A protein and the small-molecule ligand that binds it are described below.
Small molecule (SMILES): O=C(O)[C@@H]1O[C@@H](O[C@H]2[C@H](O)[C@@H](NS(=O)(=O)O)[C@@H](O)O[C@@H]2COS(=O)(=O)O)[C@H](OS(=O)(=O)O)[C@@H](O)[C@@H]1O[C@H]1O[C@H](COS(=O)(=O)O)[C@@H](O)[C@H](O)[C@H]1NS(=O)(=O)O

Sequence of chain 7.C:
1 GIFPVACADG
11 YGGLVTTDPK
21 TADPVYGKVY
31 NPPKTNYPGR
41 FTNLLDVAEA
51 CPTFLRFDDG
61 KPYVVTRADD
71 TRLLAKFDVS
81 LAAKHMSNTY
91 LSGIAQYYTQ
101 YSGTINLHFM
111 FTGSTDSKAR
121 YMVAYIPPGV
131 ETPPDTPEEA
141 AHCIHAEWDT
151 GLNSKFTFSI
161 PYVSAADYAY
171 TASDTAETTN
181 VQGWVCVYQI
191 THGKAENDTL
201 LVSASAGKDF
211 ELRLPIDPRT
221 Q

Binding-site contacts:
Ligand atom C5 contacts residue ARG135 of chain 8.B at 4.1 Å.
Ligand atom O3S contacts residue THR134 of chain 8.B at 3.3 Å (h-bond).
Ligand atom N2 contacts residue ARG56 of chain 7.C at 3.9 Å.
Ligand atom O1 contacts residue ASP133 of chain 8.B at 4.1 Å.
Ligand atom S2 contacts residue ARG135 of chain 8.B at 4.0 Å.
Ligand atom S1 contacts residue ASP58 of chain 7.C at 3.7 Å.
Ligand atom O6S contacts residue ASN88 of chain 7.C at 3.9 Å.
Ligand atom C6 contacts residue ARG135 of chain 8.B at 3.8 Å.
Ligand atom O4 contacts residue THR195 of chain 8.A at 3.7 Å.
Ligand atom C6 contacts residue THR134 of chain 8.B at 3.5 Å.
Ligand atom O5S contacts residue ARG56 of chain 7.C at 3.6 Å (salt-bridge).
Ligand atom O3 contacts residue ARG56 of chain 7.C at 3.9 Å.
Ligand atom O6B contacts residue LYS193 of chain 8.A at 4.1 Å.
Ligand atom O2S contacts residue ARG56 of chain 7.C at 4.1 Å.
Ligand atom O5 contacts residue ARG135 of chain 8.B at 3.2 Å.
Ligand atom S1 contacts residue ASP59 of chain 7.C at 3.7 Å.
Ligand atom O2S contacts residue ASP59 of chain 7.C at 3.2 Å.
Ligand atom C3 contacts residue ARG56 of chain 7.C at 3.9 Å.
Ligand atom O1S contacts residue ASP58 of chain 7.C at 4.1 Å.
Ligand atom O4S contacts residue ARG56 of chain 7.C at 2.5 Å (salt-bridge).
Ligand atom S2 contacts residue ARG56 of chain 7.C at 3.4 Å (salt-bridge).
Ligand atom S2 contacts residue ASN88 of chain 7.C at 4.0 Å.
Ligand atom O3S contacts residue LYS193 of chain 8.A at 3.1 Å (salt-bridge).
Ligand atom O6 contacts residue ARG135 of chain 8.B at 3.6 Å.
Ligand atom O2S contacts residue ASP58 of chain 7.C at 2.3 Å (salt-bridge).
Ligand atom O5S contacts residue ARG135 of chain 8.B at 3.6 Å.
Ligand atom O5 contacts residue LYS193 of chain 8.A at 3.6 Å.
Ligand atom O6 contacts residue LYS193 of chain 8.A at 3.5 Å.
Ligand atom O3 contacts residue LYS193 of chain 8.A at 2.8 Å (salt-bridge).
Ligand atom O6S contacts residue ARG135 of chain 8.B at 3.7 Å.
Ligand atom O3 contacts residue ASP59 of chain 7.C at 4.0 Å.
Ligand atom O5S contacts residue ASN88 of chain 7.C at 3.0 Å (h-bond).
Ligand atom O6S contacts residue ARG56 of chain 7.C at 3.7 Å.
Ligand atom O6S contacts residue LYS193 of chain 8.A at 3.4 Å.
Ligand atom C4 contacts residue LYS193 of chain 8.A at 3.4 Å.
Ligand atom C3 contacts residue LYS193 of chain 8.A at 3.6 Å.
Ligand atom C1 contacts residue ASP133 of chain 8.B at 4.0 Å.
Ligand atom C2 contacts residue LYS193 of chain 8.A at 3.6 Å.
Ligand atom O1S contacts residue ASP59 of chain 7.C at 3.0 Å.
Ligand atom C5 contacts residue THR134 of chain 8.B at 3.9 Å.

Sequence of chain 8.A:
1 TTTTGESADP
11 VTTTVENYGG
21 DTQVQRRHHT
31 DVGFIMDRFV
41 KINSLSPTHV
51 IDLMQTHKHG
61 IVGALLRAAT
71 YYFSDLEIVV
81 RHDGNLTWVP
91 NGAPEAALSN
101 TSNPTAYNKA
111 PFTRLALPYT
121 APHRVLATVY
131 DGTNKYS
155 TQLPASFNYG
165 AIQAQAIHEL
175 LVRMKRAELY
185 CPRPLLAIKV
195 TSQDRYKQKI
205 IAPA

Sequence of chain 8.B:
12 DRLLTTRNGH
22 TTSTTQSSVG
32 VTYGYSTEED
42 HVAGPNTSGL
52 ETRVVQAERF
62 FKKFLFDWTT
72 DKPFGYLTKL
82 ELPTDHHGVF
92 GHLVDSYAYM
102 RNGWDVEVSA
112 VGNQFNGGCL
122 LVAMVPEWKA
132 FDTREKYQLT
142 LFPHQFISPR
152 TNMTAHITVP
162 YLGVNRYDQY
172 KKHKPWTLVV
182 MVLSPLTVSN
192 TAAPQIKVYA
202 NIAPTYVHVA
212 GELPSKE